Binding-site contacts:
Ligand atom C9 contacts residue CYS209 of chain 1.A at 3.6 Å (hydrophobic).
Ligand atom C1 contacts residue VAL203 of chain 1.A at 3.5 Å (hydrophobic).
Ligand atom C13 contacts residue GLY206 of chain 1.A at 3.5 Å.
Ligand atom C7 contacts residue GLY206 of chain 1.A at 3.5 Å.
Ligand atom C14 contacts residue TYR85 of chain 1.A at 3.6 Å (hydrophobic).
Ligand atom C26 contacts residue THR84 of chain 1.A at 3.2 Å.
Ligand atom F3 contacts residue CYS181 of chain 1.A at 3.6 Å.
Ligand atom F4 contacts residue TYR85 of chain 1.A at 3.4 Å.
Ligand atom O5 contacts residue LYS82 of chain 1.A at 3.3 Å (salt-bridge).
Ligand atom N5 contacts residue GLY206 of chain 1.A at 3.0 Å (h-bond).
Ligand atom N3 contacts residue GLY208 of chain 1.A at 2.7 Å (h-bond).
Ligand atom C3 contacts residue SER185 of chain 1.A at 3.7 Å.
Ligand atom C18 contacts residue TRP205 of chain 1.A at 3.6 Å (hydrophobic).
Ligand atom O3 contacts residue TRP205 of chain 1.A at 3.4 Å.
Ligand atom F3 contacts residue CYS209 of chain 1.A at 3.6 Å.
Ligand atom N6 contacts residue GLN182 of chain 1.A at 3.2 Å (h-bond).
Ligand atom N3 contacts residue CYS209 of chain 1.A at 3.7 Å.
Ligand atom N2 contacts residue LYS82 of chain 1.A at 3.6 Å.
Ligand atom C2 contacts residue SER185 of chain 1.A at 3.0 Å.
Ligand atom O3 contacts residue GLY206 of chain 1.A at 3.2 Å (h-bond).
Ligand atom N3 contacts residue ALA180 of chain 1.A at 2.9 Å (h-bond).
Ligand atom N2 contacts residue TYR85 of chain 1.A at 3.2 Å.
Ligand atom N6 contacts residue CYS209 of chain 1.A at 3.5 Å (h-bond).
Ligand atom C23 contacts residue THR84 of chain 1.A at 3.2 Å.
Ligand atom C26 contacts residue GLU83 of chain 1.A at 3.5 Å.
Ligand atom C9 contacts residue GLY206 of chain 1.A at 3.5 Å.
Ligand atom F2 contacts residue GLU135 of chain 1.A at 3.1 Å.
Ligand atom C22 contacts residue GLY206 of chain 1.A at 3.4 Å.
Ligand atom F3 contacts residue ARG132 of chain 1.A at 3.4 Å.
Ligand atom C24 contacts residue GLU83 of chain 1.A at 3.3 Å.
Ligand atom C26 contacts residue PHE162 of chain 1.A at 3.6 Å (hydrophobic).
Ligand atom C4 contacts residue GLN182 of chain 1.A at 3.6 Å.
Ligand atom C2 contacts residue CYS181 of chain 1.A at 3.6 Å (hydrophobic).
Ligand atom C8 contacts residue GLY206 of chain 1.A at 3.0 Å.
Ligand atom F3 contacts residue GLN182 of chain 1.A at 3.5 Å.
Ligand atom C15 contacts residue TRP205 of chain 1.A at 3.6 Å (hydrophobic).
Ligand atom F3 contacts residue GLU135 of chain 1.A at 3.4 Å.
Ligand atom C3 contacts residue GLN182 of chain 1.A at 3.6 Å.
Ligand atom N3 contacts residue ASP179 of chain 1.A at 2.9 Å (salt-bridge).
Ligand atom C9 contacts residue GLY208 of chain 1.A at 2.9 Å.

A protein and the small-molecule ligand that binds it are described below.
Small molecule (SMILES): NCc1ccccc1-n1nc(C(F)(F)F)cc1C(=O)Nc1ccc(-c2ccccc2S(N)(=O)=O)cc1F

Sequence of chain 1.A:
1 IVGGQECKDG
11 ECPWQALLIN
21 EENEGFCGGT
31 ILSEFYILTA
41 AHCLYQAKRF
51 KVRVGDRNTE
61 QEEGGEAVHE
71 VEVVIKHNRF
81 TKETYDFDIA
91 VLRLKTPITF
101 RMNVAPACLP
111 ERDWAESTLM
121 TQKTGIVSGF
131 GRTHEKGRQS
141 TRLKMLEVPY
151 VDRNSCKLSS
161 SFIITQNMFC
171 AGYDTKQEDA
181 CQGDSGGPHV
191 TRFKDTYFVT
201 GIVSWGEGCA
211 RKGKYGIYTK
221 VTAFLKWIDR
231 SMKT